This protein binds this small molecule.
Small molecule (SMILES): Cc1cn([C@H]2C[C@H](N=[N+]=[N-])[C@@H](CO[P](=O)(O)O[P](=O)(O)O[P](=O)(O)O[P](=O)(O)OC[C@H]3O[C@@H](n4cnc5c(N)ncnc54)[C@H](O)[C@@H]3O)O2)c(=O)[nH]c1=O

Binding-site contacts:
Ligand atom O1B contacts residue ARG74 of chain 1.G at 2.8 Å (salt-bridge).
Ligand atom PB contacts residue ASP115 of chain 1.G at 3.5 Å.
Ligand atom N3' contacts residue TYR117 of chain 1.G at 3.4 Å (h-bond).
Ligand atom O1B contacts residue ASP115 of chain 1.G at 3.5 Å (salt-bridge).
Ligand atom PB contacts residue MG1 of chain 1.BA at 3.3 Å.
Ligand atom O4 contacts residue ARG74 of chain 1.G at 3.4 Å (salt-bridge).
Ligand atom N3' contacts residue ALA116 of chain 1.G at 3.6 Å.
Ligand atom O3A contacts residue ARG74 of chain 1.G at 2.9 Å (salt-bridge).
Ligand atom PD contacts residue LYS67 of chain 1.G at 3.6 Å.
Ligand atom PA contacts residue MG1 of chain 1.BA at 3.5 Å.
Ligand atom O4' contacts residue MET186 of chain 1.G at 3.5 Å.
Ligand atom O3B contacts residue MG1 of chain 1.BA at 3.4 Å.
Ligand atom O2B contacts residue ASP115 of chain 1.G at 3.1 Å (salt-bridge).
Ligand atom O3A contacts residue MG1 of chain 1.BA at 3.6 Å.
Ligand atom O2B contacts residue ALA116 of chain 1.G at 3.4 Å (h-bond).
Ligand atom N3A contacts residue GLN153 of chain 1.G at 3.0 Å (h-bond).
Ligand atom N3A contacts residue TYR117 of chain 1.G at 3.3 Å (h-bond).
Ligand atom O1A contacts residue ASP187 of chain 1.G at 3.1 Å (salt-bridge).
Ligand atom O3B contacts residue ASP115 of chain 1.G at 3.0 Å (salt-bridge).
Ligand atom O1D contacts residue LYS67 of chain 1.G at 3.3 Å (salt-bridge).
Ligand atom N3B contacts residue PHE118 of chain 1.G at 3.3 Å.
Ligand atom O1G contacts residue ASP112 of chain 1.G at 3.5 Å (salt-bridge).
Ligand atom O2D contacts residue LYS67 of chain 1.G at 2.8 Å.
Ligand atom C2' contacts residue TYR117 of chain 1.G at 3.4 Å (hydrophobic).
Ligand atom PA contacts residue ARG74 of chain 1.G at 3.6 Å.
Ligand atom O2B contacts residue VAL113 of chain 1.G at 3.3 Å (h-bond).
Ligand atom PG contacts residue MG1 of chain 1.BA at 3.5 Å.
Ligand atom N3A contacts residue ALA116 of chain 1.G at 3.6 Å (h-bond).
Ligand atom O1A contacts residue ASP112 of chain 1.G at 3.1 Å (salt-bridge).
Ligand atom O5' contacts residue ARG74 of chain 1.G at 3.2 Å (salt-bridge).
Ligand atom N3B contacts residue TYR117 of chain 1.G at 3.4 Å.
Ligand atom C4 contacts residue ARG74 of chain 1.G at 3.3 Å.
Ligand atom PB contacts residue ARG74 of chain 1.G at 3.5 Å.
Ligand atom O1G contacts residue MG1 of chain 1.BA at 2.6 Å.
Ligand atom C5' contacts residue ASP187 of chain 1.G at 3.6 Å.
Ligand atom N3B contacts residue GLN153 of chain 1.G at 2.5 Å (h-bond).
Ligand atom C5A contacts residue ARG74 of chain 1.G at 3.1 Å.
Ligand atom C5 contacts residue ARG74 of chain 1.G at 3.1 Å.
Ligand atom O2B contacts residue MG1 of chain 1.BA at 2.5 Å.
Ligand atom O1A contacts residue MG1 of chain 1.BA at 2.4 Å.

Sequence of chain 1.G:
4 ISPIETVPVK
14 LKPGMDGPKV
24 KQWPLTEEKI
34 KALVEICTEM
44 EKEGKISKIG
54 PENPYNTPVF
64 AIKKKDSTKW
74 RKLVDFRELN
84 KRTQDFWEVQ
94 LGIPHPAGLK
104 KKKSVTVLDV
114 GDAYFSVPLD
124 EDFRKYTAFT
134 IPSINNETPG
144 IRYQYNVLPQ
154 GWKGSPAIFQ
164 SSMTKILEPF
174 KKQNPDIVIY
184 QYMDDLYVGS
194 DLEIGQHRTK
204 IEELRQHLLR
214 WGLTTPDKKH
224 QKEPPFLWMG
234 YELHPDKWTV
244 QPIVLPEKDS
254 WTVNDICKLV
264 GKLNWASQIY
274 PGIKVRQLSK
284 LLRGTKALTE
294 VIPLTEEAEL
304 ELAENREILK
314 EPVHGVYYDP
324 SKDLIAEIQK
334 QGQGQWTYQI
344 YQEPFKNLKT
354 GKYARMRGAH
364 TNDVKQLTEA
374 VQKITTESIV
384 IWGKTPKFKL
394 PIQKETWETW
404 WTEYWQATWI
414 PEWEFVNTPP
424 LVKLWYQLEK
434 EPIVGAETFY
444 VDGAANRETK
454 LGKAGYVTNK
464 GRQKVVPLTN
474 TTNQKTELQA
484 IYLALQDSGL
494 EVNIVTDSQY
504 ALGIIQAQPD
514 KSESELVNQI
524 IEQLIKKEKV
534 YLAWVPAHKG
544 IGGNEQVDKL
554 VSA